Binding-site contacts:
Ligand atom O1A contacts residue ARG129 of chain 36.A at 3.3 Å (salt-bridge).
Ligand atom O8 contacts residue TRP119 of chain 36.A at 3.8 Å.
Ligand atom O1A contacts residue ALA118 of chain 36.A at 4.5 Å.
Ligand atom C1 contacts residue ARG129 of chain 36.A at 4.0 Å.
Ligand atom O9 contacts residue GLN120 of chain 36.A at 3.5 Å (h-bond).
Ligand atom O8 contacts residue ALA118 of chain 36.A at 3.8 Å.
Ligand atom C10 contacts residue ALA64 of chain 37.A at 4.5 Å (hydrophobic).
Ligand atom C11 contacts residue GLN65 of chain 37.A at 3.7 Å.
Ligand atom O8 contacts residue GLN120 of chain 36.A at 2.8 Å (h-bond).
Ligand atom C8 contacts residue ALA118 of chain 36.A at 4.3 Å (hydrophobic).
Ligand atom O1B contacts residue ARG129 of chain 36.A at 3.9 Å.
Ligand atom C11 contacts residue GLN132 of chain 36.A at 4.3 Å.
Ligand atom O10 contacts residue GLN65 of chain 37.A at 4.0 Å.
Ligand atom O10 contacts residue ALA64 of chain 37.A at 3.8 Å.
Ligand atom C4 contacts residue ALA118 of chain 36.A at 4.0 Å (hydrophobic).
Ligand atom C10 contacts residue ALA118 of chain 36.A at 3.8 Å (hydrophobic).
Ligand atom C10 contacts residue GLN65 of chain 37.A at 4.5 Å.
Ligand atom C8 contacts residue GLN120 of chain 36.A at 4.1 Å.
Ligand atom N5 contacts residue ALA118 of chain 36.A at 2.8 Å (h-bond).
Ligand atom C9 contacts residue TRP119 of chain 36.A at 4.3 Å (hydrophobic).
Ligand atom O9 contacts residue THR42 of chain 37.A at 4.0 Å.
Ligand atom C11 contacts residue TRP119 of chain 36.A at 4.4 Å (hydrophobic).
Ligand atom C6 contacts residue ALA118 of chain 36.A at 3.4 Å (hydrophobic).
Ligand atom C11 contacts residue ALA118 of chain 36.A at 3.9 Å (hydrophobic).
Ligand atom C5 contacts residue ALA118 of chain 36.A at 3.6 Å (hydrophobic).
Ligand atom C7 contacts residue ALA118 of chain 36.A at 3.6 Å (hydrophobic).

Sequence of chain 36.A:
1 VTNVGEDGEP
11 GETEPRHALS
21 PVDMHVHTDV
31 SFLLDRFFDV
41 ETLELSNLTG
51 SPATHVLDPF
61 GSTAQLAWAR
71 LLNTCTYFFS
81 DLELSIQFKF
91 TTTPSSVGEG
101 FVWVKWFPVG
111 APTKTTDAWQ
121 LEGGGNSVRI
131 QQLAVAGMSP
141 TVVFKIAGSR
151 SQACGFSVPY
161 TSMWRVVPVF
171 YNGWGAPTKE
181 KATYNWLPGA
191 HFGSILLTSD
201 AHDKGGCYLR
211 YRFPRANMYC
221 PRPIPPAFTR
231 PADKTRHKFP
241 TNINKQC

Sequence of chain 37.A:
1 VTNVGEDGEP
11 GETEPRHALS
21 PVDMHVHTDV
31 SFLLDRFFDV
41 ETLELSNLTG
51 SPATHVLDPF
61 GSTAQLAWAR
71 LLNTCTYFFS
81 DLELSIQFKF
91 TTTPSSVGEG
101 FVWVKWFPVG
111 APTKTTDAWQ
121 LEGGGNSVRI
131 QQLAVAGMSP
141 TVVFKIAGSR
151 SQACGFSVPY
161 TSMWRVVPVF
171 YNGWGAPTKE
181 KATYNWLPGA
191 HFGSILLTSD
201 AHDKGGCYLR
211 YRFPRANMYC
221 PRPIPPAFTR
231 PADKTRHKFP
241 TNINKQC

A protein and the small-molecule ligand that binds it are described below.
Small molecule (SMILES): CC(=O)N[C@H]1[C@H]([C@H](O)[C@H](O)CO)O[C@@](O[C@H]2[C@@H](O)[C@@H](CO)O[C@@H](O[C@H]3[C@H](O)[C@@H](O)[C@@H](O)O[C@@H]3CO)[C@@H]2O)(C(=O)O)C[C@@H]1O